Binding-site contacts:
Ligand atom C23 contacts residue ARG45 of chain 1.F at 4.0 Å.
Ligand atom C18 contacts residue LYS9 of chain 1.F at 3.5 Å.
Ligand atom C8 contacts residue LEU60 of chain 1.F at 3.9 Å (hydrophobic).
Ligand atom C10 contacts residue THR78 of chain 1.F at 4.0 Å.
Ligand atom C1 contacts residue ASP58 of chain 1.F at 3.8 Å.
Ligand atom C7 contacts residue LEU60 of chain 1.F at 4.0 Å (hydrophobic).
Ligand atom C8 contacts residue ASP58 of chain 1.F at 3.6 Å.
Ligand atom C4 contacts residue ILE59 of chain 1.F at 3.7 Å (hydrophobic).
Ligand atom C10 contacts residue TYR75 of chain 1.F at 4.0 Å (hydrophobic).
Ligand atom O13 contacts residue LEU60 of chain 1.F at 4.0 Å.
Ligand atom C10 contacts residue GLY79 of chain 1.F at 3.8 Å.
Ligand atom O17 contacts residue ASP58 of chain 1.F at 3.8 Å.
Ligand atom C25 contacts residue ARG45 of chain 1.F at 3.5 Å.
Ligand atom C4 contacts residue ASP58 of chain 1.F at 3.6 Å.
Ligand atom C9 contacts residue LEU60 of chain 1.F at 3.9 Å (hydrophobic).
Ligand atom C22 contacts residue TYR44 of chain 1.F at 3.9 Å (hydrophobic).
Ligand atom C5 contacts residue SER43 of chain 1.F at 3.8 Å.
Ligand atom C9 contacts residue VAL11 of chain 1.F at 3.5 Å (hydrophobic).
Ligand atom C14 contacts residue TYR75 of chain 1.F at 3.9 Å (hydrophobic).
Ligand atom C3 contacts residue ASP58 of chain 1.F at 3.8 Å.
Ligand atom C8 contacts residue LYS9 of chain 1.F at 3.8 Å.
Ligand atom C6 contacts residue ASP58 of chain 1.F at 3.9 Å.
Ligand atom C8 contacts residue LEU10 of chain 1.F at 3.9 Å (hydrophobic).
Ligand atom O13 contacts residue THR78 of chain 1.F at 3.5 Å.
Ligand atom C5 contacts residue ILE59 of chain 1.F at 3.9 Å (hydrophobic).
Ligand atom C12 contacts residue THR78 of chain 1.F at 3.8 Å.
Ligand atom C5 contacts residue ASP58 of chain 1.F at 3.7 Å.
Ligand atom C20 contacts residue ARG45 of chain 1.F at 3.8 Å.
Ligand atom C22 contacts residue SER43 of chain 1.F at 3.6 Å.
Ligand atom C9 contacts residue LYS9 of chain 1.F at 3.7 Å.
Ligand atom C5 contacts residue TYR44 of chain 1.F at 3.6 Å (hydrophobic).
Ligand atom O13 contacts residue TYR75 of chain 1.F at 3.3 Å.
Ligand atom C21 contacts residue SER43 of chain 1.F at 3.6 Å.
Ligand atom C21 contacts residue TYR44 of chain 1.F at 3.7 Å (hydrophobic).
Ligand atom C10 contacts residue VAL11 of chain 1.F at 3.5 Å (hydrophobic).
Ligand atom C24 contacts residue ARG45 of chain 1.F at 3.7 Å.
Ligand atom C18 contacts residue ASP58 of chain 1.F at 3.5 Å.
Ligand atom N2 contacts residue ASP58 of chain 1.F at 4.0 Å.
Ligand atom C12 contacts residue LEU60 of chain 1.F at 4.0 Å (hydrophobic).
Ligand atom C9 contacts residue LEU10 of chain 1.F at 3.7 Å (hydrophobic).

Sequence of chain 1.F:
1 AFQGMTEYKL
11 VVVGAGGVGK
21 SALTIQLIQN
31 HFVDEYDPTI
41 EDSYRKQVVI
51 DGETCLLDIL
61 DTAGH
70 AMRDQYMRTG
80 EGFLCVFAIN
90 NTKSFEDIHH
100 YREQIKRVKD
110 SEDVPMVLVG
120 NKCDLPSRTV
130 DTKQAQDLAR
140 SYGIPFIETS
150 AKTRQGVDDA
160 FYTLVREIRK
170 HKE

The small molecule below binds the protein below.
Small molecule (SMILES): COc1nc(-c2cccc3c2OCCO3)ccc1Nc1ccc(CN(C)C)cc1